Binding-site contacts:
Ligand atom C5 contacts residue ASN259 of chain 36.H at 3.6 Å.
Ligand atom O5 contacts residue THR116 of chain 36.G at 3.9 Å.
Ligand atom O7 contacts residue ASN259 of chain 36.H at 2.9 Å (h-bond).
Ligand atom C6 contacts residue THR116 of chain 36.G at 3.8 Å.
Ligand atom C1 contacts residue ASN259 of chain 36.H at 1.4 Å.
Ligand atom C5 contacts residue THR116 of chain 36.G at 4.5 Å.
Ligand atom N2 contacts residue ASN259 of chain 36.H at 2.9 Å (h-bond).
Ligand atom C8 contacts residue ASN259 of chain 36.H at 4.4 Å.
Ligand atom O6 contacts residue LYS115 of chain 36.G at 4.2 Å.
Ligand atom C6 contacts residue LYS115 of chain 36.G at 4.1 Å.
Ligand atom O5 contacts residue ASN259 of chain 36.H at 2.3 Å (h-bond).
Ligand atom C7 contacts residue ASN259 of chain 36.H at 3.1 Å.
Ligand atom O7 contacts residue LYS181 of chain 36.G at 4.2 Å.
Ligand atom C3 contacts residue ASN259 of chain 36.H at 3.8 Å.
Ligand atom C4 contacts residue ASN259 of chain 36.H at 4.2 Å.
Ligand atom O6 contacts residue THR116 of chain 36.G at 3.3 Å.
Ligand atom C2 contacts residue ASN259 of chain 36.H at 2.4 Å.

Sequence of chain 36.H:
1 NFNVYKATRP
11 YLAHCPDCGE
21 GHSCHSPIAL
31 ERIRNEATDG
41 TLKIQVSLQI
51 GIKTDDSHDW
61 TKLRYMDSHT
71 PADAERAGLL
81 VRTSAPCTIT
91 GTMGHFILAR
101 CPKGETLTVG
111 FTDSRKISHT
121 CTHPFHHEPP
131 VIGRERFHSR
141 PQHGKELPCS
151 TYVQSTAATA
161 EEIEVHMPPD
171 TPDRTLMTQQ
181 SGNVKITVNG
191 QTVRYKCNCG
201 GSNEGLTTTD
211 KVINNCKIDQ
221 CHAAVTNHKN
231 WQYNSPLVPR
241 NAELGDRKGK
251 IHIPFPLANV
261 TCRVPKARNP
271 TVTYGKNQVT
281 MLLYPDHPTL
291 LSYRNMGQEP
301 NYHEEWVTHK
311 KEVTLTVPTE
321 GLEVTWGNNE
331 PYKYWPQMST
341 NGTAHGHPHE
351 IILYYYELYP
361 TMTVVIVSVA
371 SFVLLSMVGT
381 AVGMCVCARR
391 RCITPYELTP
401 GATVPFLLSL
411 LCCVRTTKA

Sequence of chain 36.G:
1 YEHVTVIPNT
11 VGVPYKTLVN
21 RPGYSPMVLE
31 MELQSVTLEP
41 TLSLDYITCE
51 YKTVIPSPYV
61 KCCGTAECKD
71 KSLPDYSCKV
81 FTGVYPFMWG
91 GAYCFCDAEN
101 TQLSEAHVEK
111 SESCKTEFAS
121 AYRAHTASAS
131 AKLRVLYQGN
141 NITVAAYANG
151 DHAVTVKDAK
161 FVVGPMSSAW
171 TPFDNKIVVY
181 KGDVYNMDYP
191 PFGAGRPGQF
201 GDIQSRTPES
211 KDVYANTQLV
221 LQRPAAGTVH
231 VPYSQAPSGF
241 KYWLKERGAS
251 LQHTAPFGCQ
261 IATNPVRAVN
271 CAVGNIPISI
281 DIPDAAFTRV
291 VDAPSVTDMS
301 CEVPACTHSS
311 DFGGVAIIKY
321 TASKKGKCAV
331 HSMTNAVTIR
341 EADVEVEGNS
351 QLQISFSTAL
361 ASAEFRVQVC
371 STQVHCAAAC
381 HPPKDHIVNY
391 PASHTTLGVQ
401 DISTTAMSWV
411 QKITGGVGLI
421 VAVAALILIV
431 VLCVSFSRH

The small molecule below binds the protein below.
Small molecule (SMILES): CC(=O)N[C@@H]1[C@@H](O)[C@H](O)[C@@H](CO)O[C@H]1O